Sequence of chain 1.A:
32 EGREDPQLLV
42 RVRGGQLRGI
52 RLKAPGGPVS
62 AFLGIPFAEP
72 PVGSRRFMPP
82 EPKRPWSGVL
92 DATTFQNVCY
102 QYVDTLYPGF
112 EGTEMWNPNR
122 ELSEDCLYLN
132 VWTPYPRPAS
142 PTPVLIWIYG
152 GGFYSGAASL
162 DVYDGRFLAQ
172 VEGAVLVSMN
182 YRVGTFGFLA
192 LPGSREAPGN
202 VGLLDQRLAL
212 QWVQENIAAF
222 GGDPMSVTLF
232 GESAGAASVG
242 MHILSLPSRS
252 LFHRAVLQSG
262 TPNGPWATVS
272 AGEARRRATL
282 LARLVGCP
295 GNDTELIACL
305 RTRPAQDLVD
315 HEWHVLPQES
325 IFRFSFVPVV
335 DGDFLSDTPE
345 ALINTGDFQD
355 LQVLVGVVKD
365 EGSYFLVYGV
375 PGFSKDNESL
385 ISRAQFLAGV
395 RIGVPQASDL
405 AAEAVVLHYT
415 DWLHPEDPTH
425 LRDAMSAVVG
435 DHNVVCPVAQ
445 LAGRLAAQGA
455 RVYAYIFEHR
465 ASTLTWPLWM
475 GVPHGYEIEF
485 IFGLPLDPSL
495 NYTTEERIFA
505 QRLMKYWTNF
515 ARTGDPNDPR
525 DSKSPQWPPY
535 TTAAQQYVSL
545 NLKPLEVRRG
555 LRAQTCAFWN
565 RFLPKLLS

This protein binds this small molecule.
Small molecule (SMILES): Nc1ccc2c(c1)c(-c1ccccc1)[n+](CCCCCCc1cn(CCNc3c4c(nc5ccccc35)CCCC4)nn1)c1cc(N)ccc21

Binding-site contacts:
Ligand atom C17 contacts residue TRP317 of chain 1.A at 3.5 Å (hydrophobic).
Ligand atom C34 contacts residue TYR480 of chain 1.A at 3.7 Å (hydrophobic).
Ligand atom C3 contacts residue TRP317 of chain 1.A at 3.6 Å (hydrophobic).
Ligand atom C33 contacts residue TRP117 of chain 1.A at 3.4 Å (hydrophobic).
Ligand atom N8 contacts residue HIS478 of chain 1.A at 2.9 Å (h-bond).
Ligand atom C27 contacts residue TYR155 of chain 1.A at 3.4 Å (hydrophobic).
Ligand atom C21 contacts residue TRP317 of chain 1.A at 3.5 Å (hydrophobic).
Ligand atom C16 contacts residue TRP317 of chain 1.A at 3.5 Å (hydrophobic).
Ligand atom N8 contacts residue TYR368 of chain 1.A at 3.5 Å.
Ligand atom N3 contacts residue TYR103 of chain 1.A at 2.7 Å (h-bond).
Ligand atom C36 contacts residue TRP470 of chain 1.A at 3.4 Å (hydrophobic).
Ligand atom C33 contacts residue HIS478 of chain 1.A at 3.5 Å.
Ligand atom C26 contacts residue TYR368 of chain 1.A at 3.6 Å (hydrophobic).
Ligand atom N1 contacts residue GLN322 of chain 1.A at 3.7 Å.
Ligand atom C30 contacts residue TRP117 of chain 1.A at 3.4 Å (hydrophobic).
Ligand atom C34 contacts residue TYR368 of chain 1.A at 3.3 Å (hydrophobic).
Ligand atom C11 contacts residue TYR103 of chain 1.A at 3.7 Å (hydrophobic).
Ligand atom N1 contacts residue SER324 of chain 1.A at 3.2 Å (h-bond).
Ligand atom C42 contacts residue GLU233 of chain 1.A at 3.3 Å.
Ligand atom C34 contacts residue HIS478 of chain 1.A at 3.3 Å.
Ligand atom N1 contacts residue LEU320 of chain 1.A at 3.6 Å.
Ligand atom C31 contacts residue TRP117 of chain 1.A at 3.4 Å (hydrophobic).
Ligand atom C32 contacts residue TRP117 of chain 1.A at 3.5 Å (hydrophobic).
Ligand atom N6 contacts residue TYR155 of chain 1.A at 3.1 Å (h-bond).
Ligand atom N5 contacts residue TYR155 of chain 1.A at 3.5 Å (h-bond).
Ligand atom N5 contacts residue TYR368 of chain 1.A at 3.0 Å (h-bond).
Ligand atom C31 contacts residue TYR368 of chain 1.A at 3.6 Å (hydrophobic).
Ligand atom C33 contacts residue TYR368 of chain 1.A at 3.4 Å (hydrophobic).
Ligand atom C35 contacts residue TYR368 of chain 1.A at 3.4 Å (hydrophobic).
Ligand atom C19 contacts residue TYR103 of chain 1.A at 3.4 Å (hydrophobic).
Ligand atom C32 contacts residue TYR368 of chain 1.A at 3.6 Å (hydrophobic).
Ligand atom C41 contacts residue GLY152 of chain 1.A at 3.5 Å.
Ligand atom C12 contacts residue TYR372 of chain 1.A at 3.5 Å (hydrophobic).
Ligand atom N4 contacts residue TYR368 of chain 1.A at 2.9 Å (h-bond).
Ligand atom C10 contacts residue TYR155 of chain 1.A at 3.6 Å (hydrophobic).
Ligand atom C28 contacts residue TYR155 of chain 1.A at 3.3 Å (hydrophobic).
Ligand atom C10 contacts residue TYR103 of chain 1.A at 3.5 Å (hydrophobic).
Ligand atom C36 contacts residue TYR368 of chain 1.A at 3.5 Å (hydrophobic).
Ligand atom C15 contacts residue TYR103 of chain 1.A at 3.4 Å (hydrophobic).
Ligand atom N7 contacts residue TRP117 of chain 1.A at 3.4 Å.